Binding-site contacts:
Ligand atom O1 contacts residue GLN483 of chain 1.B at 3.0 Å.
Ligand atom C4 contacts residue PHE425 of chain 1.B at 4.1 Å (hydrophobic).
Ligand atom C18 contacts residue CYS463 of chain 1.B at 4.0 Å (hydrophobic).
Ligand atom C2 contacts residue THR479 of chain 1.B at 3.9 Å.
Ligand atom C3 contacts residue ILE482 of chain 1.B at 4.1 Å (hydrophobic).
Ligand atom C3 contacts residue THR479 of chain 1.B at 3.7 Å.
Ligand atom C19 contacts residue PHE425 of chain 1.B at 3.7 Å (hydrophobic).
Ligand atom C27 contacts residue ALA561 of chain 1.A at 4.0 Å (hydrophobic).
Ligand atom C23 contacts residue VAL459 of chain 1.B at 3.8 Å (hydrophobic).
Ligand atom C1 contacts residue ILE482 of chain 1.B at 3.2 Å (hydrophobic).
Ligand atom C3 contacts residue GLN483 of chain 1.B at 3.4 Å.
Ligand atom C12 contacts residue ILE565 of chain 1.A at 3.7 Å (hydrophobic).
Ligand atom C9 contacts residue ILE486 of chain 1.B at 3.5 Å (hydrophobic).
Ligand atom C21 contacts residue ILE565 of chain 1.A at 3.8 Å (hydrophobic).
Ligand atom O1 contacts residue THR479 of chain 1.B at 2.9 Å (h-bond).
Ligand atom C26 contacts residue PHE456 of chain 1.B at 3.1 Å (hydrophobic).
Ligand atom C4 contacts residue GLN483 of chain 1.B at 4.1 Å.
Ligand atom C10 contacts residue ILE486 of chain 1.B at 4.0 Å (hydrophobic).
Ligand atom C24 contacts residue ALA561 of chain 1.A at 3.4 Å (hydrophobic).
Ligand atom C2 contacts residue MET466 of chain 1.B at 4.0 Å (hydrophobic).
Ligand atom C18 contacts residue ILE428 of chain 1.B at 4.0 Å (hydrophobic).
Ligand atom C26 contacts residue MET554 of chain 1.A at 4.1 Å (hydrophobic).
Ligand atom C4 contacts residue PRO424 of chain 1.B at 4.1 Å (hydrophobic).
Ligand atom C11 contacts residue CYS463 of chain 1.B at 4.1 Å (hydrophobic).
Ligand atom C25 contacts residue PHE456 of chain 1.B at 3.5 Å (hydrophobic).
Ligand atom C21 contacts residue PHE504 of chain 1.A at 3.3 Å (hydrophobic).
Ligand atom C2 contacts residue PHE425 of chain 1.B at 4.0 Å (hydrophobic).
Ligand atom O1 contacts residue PHE425 of chain 1.B at 4.0 Å.
Ligand atom C1 contacts residue ILE486 of chain 1.B at 3.8 Å (hydrophobic).
Ligand atom C23 contacts residue ALA561 of chain 1.A at 3.9 Å (hydrophobic).
Ligand atom C2 contacts residue ILE482 of chain 1.B at 3.4 Å (hydrophobic).
Ligand atom C21 contacts residue VAL459 of chain 1.B at 3.4 Å (hydrophobic).
Ligand atom C26 contacts residue ILE557 of chain 1.A at 3.3 Å (hydrophobic).
Ligand atom C25 contacts residue ALA561 of chain 1.A at 4.1 Å (hydrophobic).
Ligand atom C27 contacts residue VAL459 of chain 1.B at 3.4 Å (hydrophobic).
Ligand atom C8 contacts residue ILE486 of chain 1.B at 4.0 Å (hydrophobic).
Ligand atom C18 contacts residue LEU460 of chain 1.B at 4.0 Å (hydrophobic).
Ligand atom C6 contacts residue PRO424 of chain 1.B at 4.1 Å (hydrophobic).
Ligand atom C1 contacts residue MET466 of chain 1.B at 3.8 Å (hydrophobic).
Ligand atom C20 contacts residue VAL459 of chain 1.B at 3.9 Å (hydrophobic).

The small molecule below binds the protein below.
Small molecule (SMILES): CC(C)[C@@H](C)/C=C/[C@@H](C)[C@H]1CC[C@H]2C3=CC=C4C[C@@H](O)CC[C@]4(C)[C@H]3CC[C@]12C

Sequence of chain 1.A:
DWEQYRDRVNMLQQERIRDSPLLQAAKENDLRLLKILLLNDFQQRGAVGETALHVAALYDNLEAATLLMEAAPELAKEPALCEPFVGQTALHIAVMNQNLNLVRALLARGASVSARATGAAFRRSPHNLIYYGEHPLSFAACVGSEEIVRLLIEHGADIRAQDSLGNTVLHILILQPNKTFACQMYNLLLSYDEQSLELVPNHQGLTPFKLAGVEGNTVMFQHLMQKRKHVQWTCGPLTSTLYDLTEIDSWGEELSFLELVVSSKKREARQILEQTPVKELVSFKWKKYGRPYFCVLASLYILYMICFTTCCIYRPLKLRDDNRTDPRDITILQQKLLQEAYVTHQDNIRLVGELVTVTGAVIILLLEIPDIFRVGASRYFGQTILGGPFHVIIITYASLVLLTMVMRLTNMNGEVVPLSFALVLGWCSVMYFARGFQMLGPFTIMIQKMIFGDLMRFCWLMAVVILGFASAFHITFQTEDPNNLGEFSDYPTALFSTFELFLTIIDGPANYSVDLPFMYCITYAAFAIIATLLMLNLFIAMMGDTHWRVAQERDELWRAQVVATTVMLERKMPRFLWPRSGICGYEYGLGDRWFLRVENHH

Sequence of chain 1.B:
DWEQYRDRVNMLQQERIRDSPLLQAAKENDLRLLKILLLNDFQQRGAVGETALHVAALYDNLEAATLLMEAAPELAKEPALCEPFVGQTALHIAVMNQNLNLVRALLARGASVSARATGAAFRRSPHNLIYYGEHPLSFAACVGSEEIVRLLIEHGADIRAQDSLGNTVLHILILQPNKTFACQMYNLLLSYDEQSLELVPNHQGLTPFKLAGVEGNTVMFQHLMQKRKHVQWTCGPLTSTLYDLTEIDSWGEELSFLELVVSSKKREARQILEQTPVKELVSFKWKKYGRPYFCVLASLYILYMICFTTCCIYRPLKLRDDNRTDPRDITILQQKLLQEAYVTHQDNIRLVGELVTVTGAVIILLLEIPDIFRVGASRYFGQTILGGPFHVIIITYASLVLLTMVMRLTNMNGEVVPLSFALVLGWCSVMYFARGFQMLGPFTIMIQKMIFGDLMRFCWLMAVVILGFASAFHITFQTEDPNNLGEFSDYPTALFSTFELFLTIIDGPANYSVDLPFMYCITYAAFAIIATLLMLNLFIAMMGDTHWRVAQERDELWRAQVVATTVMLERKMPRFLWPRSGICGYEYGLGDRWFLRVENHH